The small molecule below binds the protein below.
Small molecule (SMILES): C=CC1=C(C)C2=N3->[Ni]45<-N6=C(C=c7c(C)c(C=C)c(n74)=C2)C(C)=C(CCC(=O)O)C6=Cc2c(CCC(=O)O)c(C)c(n25)C=C13

Sequence of chain 1.A:
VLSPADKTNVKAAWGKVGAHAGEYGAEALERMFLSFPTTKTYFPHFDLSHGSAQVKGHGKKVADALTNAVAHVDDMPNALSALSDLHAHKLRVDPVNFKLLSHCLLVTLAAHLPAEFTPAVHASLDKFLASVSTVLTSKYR

Binding-site contacts:
Ligand atom NI contacts residue HIS58 of chain 1.A at 3.6 Å.
Ligand atom NA contacts residue HIS87 of chain 1.A at 3.7 Å.
Ligand atom CMD contacts residue TYR42 of chain 1.A at 3.4 Å (hydrophobic).
Ligand atom O2D contacts residue HIS45 of chain 1.A at 2.9 Å (h-bond).
Ligand atom C4D contacts residue HIS58 of chain 1.A at 3.2 Å.
Ligand atom CAD contacts residue LEU91 of chain 1.A at 3.7 Å (hydrophobic).
Ligand atom CGA contacts residue LEU86 of chain 1.A at 3.6 Å (hydrophobic).
Ligand atom CGD contacts residue PHE46 of chain 1.A at 3.6 Å (hydrophobic).
Ligand atom CBC contacts residue ASN97 of chain 1.A at 3.7 Å.
Ligand atom CAC contacts residue VAL93 of chain 1.A at 3.6 Å (hydrophobic).
Ligand atom C3A contacts residue LEU83 of chain 1.A at 3.7 Å (hydrophobic).
Ligand atom CMD contacts residue PHE43 of chain 1.A at 3.6 Å (hydrophobic).
Ligand atom O1D contacts residue PHE46 of chain 1.A at 3.5 Å.
Ligand atom CHC contacts residue LEU101 of chain 1.A at 3.5 Å (hydrophobic).
Ligand atom CMC contacts residue PHE98 of chain 1.A at 3.7 Å (hydrophobic).
Ligand atom CHD contacts residue VAL93 of chain 1.A at 3.9 Å (hydrophobic).
Ligand atom NA contacts residue HIS58 of chain 1.A at 3.5 Å.
Ligand atom C1A contacts residue HIS58 of chain 1.A at 3.5 Å.
Ligand atom C3D contacts residue LEU91 of chain 1.A at 3.6 Å (hydrophobic).
Ligand atom CGD contacts residue HIS45 of chain 1.A at 3.7 Å.
Ligand atom O2D contacts residue PHE46 of chain 1.A at 3.8 Å.
Ligand atom CHA contacts residue LEU91 of chain 1.A at 3.7 Å (hydrophobic).
Ligand atom ND contacts residue LEU91 of chain 1.A at 3.6 Å.
Ligand atom C2D contacts residue PHE43 of chain 1.A at 3.8 Å (hydrophobic).
Ligand atom CHD contacts residue PHE43 of chain 1.A at 3.4 Å (hydrophobic).
Ligand atom CBA contacts residue LEU86 of chain 1.A at 3.4 Å (hydrophobic).
Ligand atom CHC contacts residue PHE98 of chain 1.A at 3.6 Å (hydrophobic).
Ligand atom CBC contacts residue MET32 of chain 1.A at 3.8 Å (hydrophobic).
Ligand atom CMA contacts residue LYS61 of chain 1.A at 3.4 Å.
Ligand atom C3B contacts residue LEU136 of chain 1.A at 3.7 Å (hydrophobic).
Ligand atom CMB contacts residue ALA65 of chain 1.A at 3.8 Å (hydrophobic).
Ligand atom NB contacts residue HIS87 of chain 1.A at 3.6 Å.
Ligand atom NI contacts residue HIS87 of chain 1.A at 3.5 Å.
Ligand atom C1D contacts residue PHE43 of chain 1.A at 3.8 Å (hydrophobic).
Ligand atom CHA contacts residue HIS58 of chain 1.A at 3.4 Å.
Ligand atom C4D contacts residue LEU91 of chain 1.A at 3.4 Å (hydrophobic).
Ligand atom C2B contacts residue LEU136 of chain 1.A at 3.7 Å (hydrophobic).
Ligand atom ND contacts residue HIS58 of chain 1.A at 3.2 Å.
Ligand atom CMC contacts residue ASN97 of chain 1.A at 3.4 Å.
Ligand atom NC contacts residue HIS87 of chain 1.A at 3.8 Å.